Binding-site contacts:
Ligand atom O13 contacts residue TYR178 of chain 1.C at 2.5 Å (h-bond).
Ligand atom C19 contacts residue MET123 of chain 1.C at 3.9 Å (hydrophobic).
Ligand atom C02 contacts residue MET219 of chain 1.C at 3.9 Å (hydrophobic).
Ligand atom C07 contacts residue PHE169 of chain 1.C at 3.9 Å (hydrophobic).
Ligand atom C11 contacts residue ALA177 of chain 1.C at 3.7 Å (hydrophobic).
Ligand atom C19 contacts residue MET181 of chain 1.C at 3.5 Å (hydrophobic).
Ligand atom C05 contacts residue TYR178 of chain 1.C at 3.5 Å (hydrophobic).
Ligand atom C03 contacts residue NAD1 of chain 1.I at 3.5 Å.
Ligand atom BR1 contacts residue GLY116 of chain 1.C at 3.5 Å.
Ligand atom O13 contacts residue LYS185 of chain 1.C at 3.9 Å.
Ligand atom C16 contacts residue ALA218 of chain 1.C at 3.7 Å (hydrophobic).
Ligand atom C18 contacts residue MET181 of chain 1.C at 3.6 Å (hydrophobic).
Ligand atom C20 contacts residue TYR178 of chain 1.C at 3.9 Å (hydrophobic).
Ligand atom BR1 contacts residue NAD1 of chain 1.I at 3.5 Å.
Ligand atom C16 contacts residue NAD1 of chain 1.I at 3.9 Å.
Ligand atom BR1 contacts residue ALA218 of chain 1.C at 3.5 Å.
Ligand atom C12 contacts residue ALA177 of chain 1.C at 3.7 Å (hydrophobic).
Ligand atom C18 contacts residue MET118 of chain 1.C at 3.8 Å (hydrophobic).
Ligand atom O14 contacts residue ALA218 of chain 1.C at 3.6 Å.
Ligand atom C11 contacts residue VAL223 of chain 1.C at 3.6 Å (hydrophobic).
Ligand atom O13 contacts residue NAD1 of chain 1.I at 2.5 Å (h-bond).
Ligand atom C02 contacts residue NAD1 of chain 1.I at 3.6 Å.
Ligand atom C19 contacts residue ILE222 of chain 1.C at 3.9 Å (hydrophobic).
Ligand atom C18 contacts residue ILE222 of chain 1.C at 3.8 Å (hydrophobic).
Ligand atom C05 contacts residue PHE169 of chain 1.C at 4.0 Å (hydrophobic).
Ligand atom C08 contacts residue PHE169 of chain 1.C at 3.4 Å (hydrophobic).
Ligand atom C17 contacts residue GLY116 of chain 1.C at 3.6 Å.
Ligand atom C17 contacts residue PHE117 of chain 1.C at 3.5 Å (hydrophobic).
Ligand atom C17 contacts residue ILE222 of chain 1.C at 3.7 Å (hydrophobic).
Ligand atom O14 contacts residue NAD1 of chain 1.I at 3.3 Å (h-bond).
Ligand atom C15 contacts residue NAD1 of chain 1.I at 3.7 Å.
Ligand atom C07 contacts residue NAD1 of chain 1.I at 3.3 Å.
Ligand atom C06 contacts residue NAD1 of chain 1.I at 3.1 Å.
Ligand atom C01 contacts residue NAD1 of chain 1.I at 3.2 Å.
Ligand atom C05 contacts residue NAD1 of chain 1.I at 3.5 Å.
Ligand atom C17 contacts residue MET181 of chain 1.C at 3.7 Å (hydrophobic).
Ligand atom C15 contacts residue ALA218 of chain 1.C at 3.8 Å (hydrophobic).
Ligand atom C16 contacts residue MET181 of chain 1.C at 4.0 Å (hydrophobic).
Ligand atom C04 contacts residue TYR178 of chain 1.C at 3.4 Å (hydrophobic).
Ligand atom C04 contacts residue NAD1 of chain 1.I at 3.4 Å.

Sequence of chain 1.C:
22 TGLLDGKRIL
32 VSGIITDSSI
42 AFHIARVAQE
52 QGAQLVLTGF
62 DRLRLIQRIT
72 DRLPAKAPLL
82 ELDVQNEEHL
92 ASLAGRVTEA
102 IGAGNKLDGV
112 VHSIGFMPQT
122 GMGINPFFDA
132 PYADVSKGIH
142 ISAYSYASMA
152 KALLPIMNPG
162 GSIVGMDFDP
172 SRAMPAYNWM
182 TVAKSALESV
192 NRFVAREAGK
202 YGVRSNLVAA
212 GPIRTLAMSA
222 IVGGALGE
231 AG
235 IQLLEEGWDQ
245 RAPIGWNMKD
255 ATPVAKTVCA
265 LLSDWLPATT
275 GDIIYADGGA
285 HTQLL

A small-molecule ligand and the protein it binds are described below.
Small molecule (SMILES): CCCCCCc1ccc(Oc2ccccc2Br)c(O)c1